Sequence of chain 1.A:
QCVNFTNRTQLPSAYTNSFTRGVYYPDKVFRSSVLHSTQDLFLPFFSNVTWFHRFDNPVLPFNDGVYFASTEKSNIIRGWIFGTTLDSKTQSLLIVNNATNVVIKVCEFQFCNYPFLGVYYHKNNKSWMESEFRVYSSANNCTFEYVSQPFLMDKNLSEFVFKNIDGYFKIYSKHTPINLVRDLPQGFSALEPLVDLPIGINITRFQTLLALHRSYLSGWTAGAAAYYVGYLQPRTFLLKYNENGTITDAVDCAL

Binding-site contacts:
Ligand atom C5 contacts residue ASN122 of chain 1.A at 3.7 Å.
Ligand atom C4 contacts residue ASN122 of chain 1.A at 4.3 Å.
Ligand atom C5 contacts residue ASN125 of chain 1.A at 3.2 Å.
Ligand atom C8 contacts residue ASN125 of chain 1.A at 3.5 Å.
Ligand atom N2 contacts residue ASN122 of chain 1.A at 2.8 Å (h-bond).
Ligand atom C1 contacts residue ASN122 of chain 1.A at 1.4 Å.
Ligand atom C3 contacts residue ASN122 of chain 1.A at 3.8 Å.
Ligand atom O7 contacts residue GLU154 of chain 1.A at 4.0 Å.
Ligand atom C8 contacts residue VAL171 of chain 1.A at 4.3 Å (hydrophobic).
Ligand atom C2 contacts residue ASN122 of chain 1.A at 2.4 Å.
Ligand atom C1 contacts residue THR124 of chain 1.A at 3.7 Å.
Ligand atom C1 contacts residue ASN125 of chain 1.A at 3.5 Å.
Ligand atom O5 contacts residue THR124 of chain 1.A at 4.3 Å.
Ligand atom C8 contacts residue TRP152 of chain 1.A at 4.1 Å (hydrophobic).
Ligand atom C8 contacts residue ASN122 of chain 1.A at 4.4 Å.
Ligand atom O6 contacts residue VAL127 of chain 1.A at 3.5 Å.
Ligand atom C7 contacts residue ASN122 of chain 1.A at 3.2 Å.
Ligand atom O5 contacts residue ASN122 of chain 1.A at 2.4 Å (h-bond).
Ligand atom C7 contacts residue ASN125 of chain 1.A at 4.1 Å.
Ligand atom O5 contacts residue ASN125 of chain 1.A at 3.1 Å (h-bond).
Ligand atom C6 contacts residue VAL127 of chain 1.A at 3.7 Å (hydrophobic).
Ligand atom C5 contacts residue THR124 of chain 1.A at 4.4 Å.
Ligand atom O7 contacts residue ASN125 of chain 1.A at 4.4 Å.
Ligand atom C6 contacts residue ASN125 of chain 1.A at 3.5 Å.
Ligand atom O7 contacts residue ASN122 of chain 1.A at 3.3 Å (h-bond).

This protein binds this small molecule.
Small molecule (SMILES): CC(=O)N[C@H]1[C@H](O[C@H]2[C@H](O)[C@@H](NC(C)=O)CO[C@@H]2CO)O[C@H](CO)[C@@H](O)[C@@H]1O